A small-molecule ligand and the protein it binds are described below.
Small molecule (SMILES): O=P(O)(O)O[C@H]1O[C@H](CO)[C@@H](O)[C@H]1O

Sequence of chain 1.A:
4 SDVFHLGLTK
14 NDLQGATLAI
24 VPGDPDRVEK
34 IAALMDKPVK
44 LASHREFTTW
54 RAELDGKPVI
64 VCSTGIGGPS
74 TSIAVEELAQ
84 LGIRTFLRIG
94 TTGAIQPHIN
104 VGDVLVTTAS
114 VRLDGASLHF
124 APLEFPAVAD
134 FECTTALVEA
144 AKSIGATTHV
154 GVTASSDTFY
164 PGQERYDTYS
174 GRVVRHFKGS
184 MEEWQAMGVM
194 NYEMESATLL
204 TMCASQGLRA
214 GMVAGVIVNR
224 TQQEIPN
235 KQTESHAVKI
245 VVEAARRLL

Sequence of chain 1.B:
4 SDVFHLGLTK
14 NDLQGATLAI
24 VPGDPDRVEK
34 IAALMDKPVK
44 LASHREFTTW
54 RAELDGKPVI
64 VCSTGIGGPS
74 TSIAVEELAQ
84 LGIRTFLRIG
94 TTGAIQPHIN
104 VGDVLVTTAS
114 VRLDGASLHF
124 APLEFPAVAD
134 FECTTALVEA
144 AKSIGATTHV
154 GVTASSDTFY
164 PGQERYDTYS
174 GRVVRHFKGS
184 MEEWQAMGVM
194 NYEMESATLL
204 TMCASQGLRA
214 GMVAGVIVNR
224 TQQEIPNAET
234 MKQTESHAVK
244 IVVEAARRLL

Binding-site contacts:
Ligand atom C2 contacts residue URF1 of chain 1.O at 3.5 Å.
Ligand atom O3P contacts residue ARG30 of chain 1.B at 3.3 Å (salt-bridge).
Ligand atom C1 contacts residue URF1 of chain 1.O at 3.5 Å.
Ligand atom O2 contacts residue GLU196 of chain 1.B at 3.4 Å.
Ligand atom O1 contacts residue THR94 of chain 1.B at 3.2 Å (h-bond).
Ligand atom O5 contacts residue PHE162 of chain 1.B at 3.7 Å.
Ligand atom C5 contacts residue PHE162 of chain 1.B at 3.9 Å (hydrophobic).
Ligand atom P contacts residue ARG48 of chain 1.A at 3.9 Å.
Ligand atom O3 contacts residue ILE69 of chain 1.B at 3.2 Å.
Ligand atom C3 contacts residue MET197 of chain 1.B at 3.8 Å (hydrophobic).
Ligand atom O4 contacts residue THR94 of chain 1.B at 3.2 Å (h-bond).
Ligand atom C4 contacts residue URF1 of chain 1.O at 3.8 Å.
Ligand atom O3 contacts residue GLU198 of chain 1.B at 2.6 Å (salt-bridge).
Ligand atom O1P contacts residue ARG48 of chain 1.A at 2.9 Å (salt-bridge).
Ligand atom O2P contacts residue GLY93 of chain 1.B at 3.2 Å.
Ligand atom C2 contacts residue GLU198 of chain 1.B at 3.4 Å.
Ligand atom O2P contacts residue ARG30 of chain 1.B at 2.6 Å (salt-bridge).
Ligand atom O2 contacts residue MET197 of chain 1.B at 2.8 Å (h-bond).
Ligand atom C2 contacts residue ARG91 of chain 1.B at 3.7 Å.
Ligand atom C1 contacts residue THR94 of chain 1.B at 3.1 Å.
Ligand atom O5 contacts residue HIS8 of chain 1.A at 2.8 Å (h-bond).
Ligand atom O3P contacts residue THR94 of chain 1.B at 2.7 Å (h-bond).
Ligand atom O2P contacts residue THR94 of chain 1.B at 3.8 Å.
Ligand atom O1P contacts residue GLY26 of chain 1.B at 3.6 Å.
Ligand atom O3P contacts residue ARG48 of chain 1.A at 3.1 Å (salt-bridge).
Ligand atom O2 contacts residue GLU198 of chain 1.B at 2.5 Å (salt-bridge).
Ligand atom C5 contacts residue HIS8 of chain 1.A at 3.4 Å.
Ligand atom O2P contacts residue ILE92 of chain 1.B at 3.6 Å.
Ligand atom O2 contacts residue ARG91 of chain 1.B at 2.9 Å (salt-bridge).
Ligand atom P contacts residue ARG30 of chain 1.B at 3.4 Å.
Ligand atom C1 contacts residue ARG91 of chain 1.B at 3.5 Å.
Ligand atom P contacts residue THR94 of chain 1.B at 3.7 Å.
Ligand atom O2P contacts residue GLY26 of chain 1.B at 3.1 Å (h-bond).
Ligand atom O4 contacts residue URF1 of chain 1.O at 2.9 Å (h-bond).
Ligand atom C3 contacts residue GLU198 of chain 1.B at 3.3 Å.
Ligand atom O5 contacts residue URF1 of chain 1.O at 3.7 Å.
Ligand atom C5 contacts residue URF1 of chain 1.O at 3.6 Å.
Ligand atom O2P contacts residue ARG91 of chain 1.B at 2.9 Å (salt-bridge).
Ligand atom C2 contacts residue MET197 of chain 1.B at 3.8 Å (hydrophobic).
Ligand atom O1 contacts residue ARG91 of chain 1.B at 2.9 Å (salt-bridge).